Sequence of chain 1.A:
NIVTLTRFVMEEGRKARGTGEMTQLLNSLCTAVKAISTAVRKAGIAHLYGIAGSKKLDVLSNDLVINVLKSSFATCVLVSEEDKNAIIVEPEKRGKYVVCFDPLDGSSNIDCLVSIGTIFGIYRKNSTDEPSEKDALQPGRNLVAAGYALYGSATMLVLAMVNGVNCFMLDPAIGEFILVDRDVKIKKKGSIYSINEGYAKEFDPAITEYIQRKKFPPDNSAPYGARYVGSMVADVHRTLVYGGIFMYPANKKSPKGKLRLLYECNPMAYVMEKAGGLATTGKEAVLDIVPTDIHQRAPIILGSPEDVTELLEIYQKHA

The small molecule below binds the protein below.
Small molecule (SMILES): CCN1C(=O)CCC1=O

Binding-site contacts:
Ligand atom C3 contacts residue ASN125 of chain 1.A at 4.2 Å.
Ligand atom O1 contacts residue CYS128 of chain 1.A at 3.4 Å (h-bond).
Ligand atom O2 contacts residue TYR258 of chain 2.A at 3.1 Å.
Ligand atom O2 contacts residue SER124 of chain 1.A at 3.6 Å (h-bond).
Ligand atom C6 contacts residue TYR258 of chain 2.A at 4.0 Å (hydrophobic).
Ligand atom N1 contacts residue SER124 of chain 1.A at 3.1 Å (h-bond).
Ligand atom O1 contacts residue VAL130 of chain 1.A at 3.6 Å.
Ligand atom C6 contacts residue ILE208 of chain 2.A at 3.1 Å (hydrophobic).
Ligand atom C3 contacts residue CYS128 of chain 1.A at 3.9 Å (hydrophobic).
Ligand atom C4 contacts residue SER124 of chain 1.A at 2.8 Å.
Ligand atom C5 contacts residue ARG243 of chain 2.A at 3.8 Å.
Ligand atom C5 contacts residue SER124 of chain 1.A at 3.4 Å.
Ligand atom C4 contacts residue CYS128 of chain 1.A at 2.8 Å (hydrophobic).
Ligand atom C1 contacts residue CYS128 of chain 1.A at 2.0 Å (hydrophobic).
Ligand atom C5 contacts residue ASN125 of chain 1.A at 2.9 Å.
Ligand atom C6 contacts residue ASN125 of chain 1.A at 4.1 Å.
Ligand atom C1 contacts residue ASN125 of chain 1.A at 3.7 Å.
Ligand atom C2 contacts residue ARG254 of chain 2.A at 4.3 Å.
Ligand atom C2 contacts residue ASN125 of chain 1.A at 2.7 Å.
Ligand atom C1 contacts residue ASP127 of chain 1.A at 4.2 Å.
Ligand atom C2 contacts residue CYS128 of chain 1.A at 3.0 Å (hydrophobic).
Ligand atom N1 contacts residue ASN125 of chain 1.A at 3.2 Å (h-bond).
Ligand atom C4 contacts residue ASN125 of chain 1.A at 4.5 Å.
Ligand atom O1 contacts residue ASN125 of chain 1.A at 2.3 Å (h-bond).
Ligand atom C1 contacts residue SER124 of chain 1.A at 2.9 Å.
Ligand atom N1 contacts residue CYS128 of chain 1.A at 4.0 Å.
Ligand atom C5 contacts residue ILE208 of chain 2.A at 4.5 Å (hydrophobic).
Ligand atom C4 contacts residue ASP127 of chain 1.A at 3.5 Å.
Ligand atom C3 contacts residue TYR258 of chain 2.A at 3.9 Å (hydrophobic).
Ligand atom C2 contacts residue SER124 of chain 1.A at 2.9 Å.
Ligand atom C3 contacts residue SER124 of chain 1.A at 2.8 Å.
Ligand atom C4 contacts residue TYR258 of chain 2.A at 4.0 Å (hydrophobic).
Ligand atom O1 contacts residue ARG254 of chain 2.A at 3.9 Å.
Ligand atom C6 contacts residue ARG243 of chain 2.A at 3.6 Å.
Ligand atom O1 contacts residue SER124 of chain 1.A at 3.7 Å.
Ligand atom N1 contacts residue TYR258 of chain 2.A at 4.2 Å.

Sequence of chain 2.A:
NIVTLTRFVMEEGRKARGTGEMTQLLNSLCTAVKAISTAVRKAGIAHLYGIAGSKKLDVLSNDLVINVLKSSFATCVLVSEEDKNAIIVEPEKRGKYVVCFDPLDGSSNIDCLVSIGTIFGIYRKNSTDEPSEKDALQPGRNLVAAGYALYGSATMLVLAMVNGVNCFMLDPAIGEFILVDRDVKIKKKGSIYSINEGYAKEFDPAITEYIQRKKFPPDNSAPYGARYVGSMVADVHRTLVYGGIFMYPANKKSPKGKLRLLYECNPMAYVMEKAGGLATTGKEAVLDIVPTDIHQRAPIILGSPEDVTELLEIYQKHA